Binding-site contacts:
Ligand atom C13 contacts residue GLY140 of chain 1.S at 3.9 Å.
Ligand atom C3 contacts residue PHE63 of chain 1.S at 3.2 Å (hydrophobic).
Ligand atom C14 contacts residue GLY140 of chain 1.S at 4.0 Å.
Ligand atom C8 contacts residue LYS143 of chain 1.S at 3.5 Å.
Ligand atom C15 contacts residue TYR105 of chain 1.S at 4.2 Å (hydrophobic).
Ligand atom O1 contacts residue ALA144 of chain 1.S at 3.9 Å.
Ligand atom C1 contacts residue MET72 of chain 1.S at 4.1 Å (hydrophobic).
Ligand atom C16 contacts residue TYR105 of chain 1.S at 4.0 Å (hydrophobic).
Ligand atom C7 contacts residue PHE43 of chain 1.S at 3.9 Å (hydrophobic).
Ligand atom O2 contacts residue ALA144 of chain 1.S at 3.6 Å.
Ligand atom C5 contacts residue PHE43 of chain 1.S at 3.8 Å (hydrophobic).
Ligand atom C14 contacts residue VAL95 of chain 1.S at 3.4 Å (hydrophobic).
Ligand atom C15 contacts residue VAL95 of chain 1.S at 4.0 Å (hydrophobic).
Ligand atom N contacts residue MET72 of chain 1.S at 3.9 Å.
Ligand atom C12 contacts residue VAL95 of chain 1.S at 3.7 Å (hydrophobic).
Ligand atom C4 contacts residue PHE63 of chain 1.S at 3.5 Å (hydrophobic).
Ligand atom C5 contacts residue LYS143 of chain 1.S at 3.4 Å.
Ligand atom C10 contacts residue LYS143 of chain 1.S at 3.7 Å.
Ligand atom C5 contacts residue PHE63 of chain 1.S at 4.2 Å (hydrophobic).
Ligand atom C8 contacts residue LEU35 of chain 1.S at 3.8 Å (hydrophobic).
Ligand atom O3 contacts residue MET72 of chain 1.S at 3.2 Å.
Ligand atom O1 contacts residue LYS143 of chain 1.S at 4.1 Å.
Ligand atom O2 contacts residue ARG31 of chain 1.S at 2.7 Å (salt-bridge).
Ligand atom C16 contacts residue LEU90 of chain 1.S at 4.1 Å (hydrophobic).
Ligand atom C7 contacts residue LEU35 of chain 1.S at 4.1 Å (hydrophobic).
Ligand atom C7 contacts residue LYS143 of chain 1.S at 3.4 Å.
Ligand atom C2 contacts residue LEU69 of chain 1.S at 4.3 Å (hydrophobic).
Ligand atom C15 contacts residue LEU90 of chain 1.S at 4.0 Å (hydrophobic).
Ligand atom C12 contacts residue GLY140 of chain 1.S at 4.2 Å.
Ligand atom O1 contacts residue GLY140 of chain 1.S at 3.8 Å.
Ligand atom C4 contacts residue LYS143 of chain 1.S at 3.5 Å.
Ligand atom S contacts residue ARG31 of chain 1.S at 4.1 Å.
Ligand atom C10 contacts residue PHE43 of chain 1.S at 4.2 Å (hydrophobic).
Ligand atom C2 contacts residue PHE63 of chain 1.S at 3.6 Å (hydrophobic).
Ligand atom C3 contacts residue LYS143 of chain 1.S at 4.2 Å.
Ligand atom C16 contacts residue VAL95 of chain 1.S at 4.2 Å (hydrophobic).
Ligand atom C6 contacts residue LYS143 of chain 1.S at 3.0 Å.
Ligand atom C9 contacts residue LYS143 of chain 1.S at 4.0 Å.
Ligand atom C6 contacts residue PHE43 of chain 1.S at 3.7 Å (hydrophobic).
Ligand atom C13 contacts residue VAL95 of chain 1.S at 3.1 Å (hydrophobic).

This protein binds this small molecule.
Small molecule (SMILES): O=S(=O)(O)c1cccc2cccc(Nc3ccccc3)c12

Sequence of chain 1.S:
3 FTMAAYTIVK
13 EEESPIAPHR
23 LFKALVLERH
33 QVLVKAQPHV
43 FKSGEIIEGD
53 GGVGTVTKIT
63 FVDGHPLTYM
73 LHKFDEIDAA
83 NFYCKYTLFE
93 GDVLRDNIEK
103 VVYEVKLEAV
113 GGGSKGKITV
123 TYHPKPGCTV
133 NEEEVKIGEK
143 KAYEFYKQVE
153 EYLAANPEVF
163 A